Sequence of chain 1.D:
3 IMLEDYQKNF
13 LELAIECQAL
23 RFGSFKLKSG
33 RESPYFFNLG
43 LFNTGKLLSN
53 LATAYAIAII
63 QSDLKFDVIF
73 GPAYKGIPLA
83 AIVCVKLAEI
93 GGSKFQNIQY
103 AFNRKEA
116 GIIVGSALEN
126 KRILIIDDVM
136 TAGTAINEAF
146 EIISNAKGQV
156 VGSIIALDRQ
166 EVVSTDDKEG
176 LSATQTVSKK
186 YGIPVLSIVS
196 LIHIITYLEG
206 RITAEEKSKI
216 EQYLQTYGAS

This small molecule binds to this protein.
Small molecule (SMILES): O=C(O)c1cc(=O)[nH]c(=O)n1[C@@H]1O[C@H](COP(=O)(O)O)[C@@H](O)[C@H]1O

Binding-site contacts:
Ligand atom C4 contacts residue PHE38 of chain 1.D at 3.5 Å (hydrophobic).
Ligand atom P contacts residue THR136 of chain 1.D at 3.7 Å.
Ligand atom O3' contacts residue VAL134 of chain 1.D at 3.6 Å (h-bond).
Ligand atom C5' contacts residue VAL134 of chain 1.D at 3.3 Å (hydrophobic).
Ligand atom P contacts residue ALA137 of chain 1.D at 3.6 Å.
Ligand atom N1 contacts residue PHE38 of chain 1.D at 3.7 Å.
Ligand atom O3P contacts residue GLY138 of chain 1.D at 2.8 Å (h-bond).
Ligand atom O2P contacts residue GLY138 of chain 1.D at 3.4 Å (h-bond).
Ligand atom O2P contacts residue THR136 of chain 1.D at 3.6 Å.
Ligand atom O2P contacts residue ALA137 of chain 1.D at 2.7 Å (h-bond).
Ligand atom O2 contacts residue ASP133 of chain 1.D at 3.6 Å (salt-bridge).
Ligand atom N3 contacts residue PHE38 of chain 1.D at 3.5 Å.
Ligand atom O4 contacts residue PHE39 of chain 1.D at 2.8 Å (h-bond).
Ligand atom O3P contacts residue ALA137 of chain 1.D at 3.3 Å (h-bond).
Ligand atom C5 contacts residue PHE38 of chain 1.D at 3.5 Å (hydrophobic).
Ligand atom O5' contacts residue THR136 of chain 1.D at 3.6 Å (h-bond).
Ligand atom N3 contacts residue VAL134 of chain 1.D at 3.6 Å.
Ligand atom P contacts residue LYS30 of chain 1.D at 3.7 Å.
Ligand atom O3P contacts residue MET135 of chain 1.D at 3.6 Å.
Ligand atom O1P contacts residue ALA140 of chain 1.D at 2.8 Å (h-bond).
Ligand atom P contacts residue GLY138 of chain 1.D at 3.6 Å.
Ligand atom O1P contacts residue THR139 of chain 1.D at 3.3 Å (h-bond).
Ligand atom O4 contacts residue PHE38 of chain 1.D at 3.7 Å.
Ligand atom C6 contacts residue PHE38 of chain 1.D at 3.6 Å (hydrophobic).
Ligand atom N3 contacts residue PHE39 of chain 1.D at 2.6 Å (h-bond).
Ligand atom C2 contacts residue PHE39 of chain 1.D at 3.4 Å (hydrophobic).
Ligand atom O71 contacts residue LYS30 of chain 1.D at 2.9 Å (salt-bridge).
Ligand atom O71 contacts residue LEU29 of chain 1.D at 3.4 Å.
Ligand atom C4 contacts residue PHE39 of chain 1.D at 3.6 Å (hydrophobic).
Ligand atom O4 contacts residue ARG164 of chain 1.D at 3.0 Å (salt-bridge).
Ligand atom C5 contacts residue LEU29 of chain 1.D at 3.6 Å (hydrophobic).
Ligand atom O72 contacts residue THR136 of chain 1.D at 2.4 Å (h-bond).
Ligand atom O1P contacts residue LYS30 of chain 1.D at 2.6 Å (salt-bridge).
Ligand atom C3' contacts residue VAL134 of chain 1.D at 3.5 Å (hydrophobic).
Ligand atom C2 contacts residue PHE38 of chain 1.D at 3.4 Å (hydrophobic).
Ligand atom C3' contacts residue ASP133 of chain 1.D at 3.5 Å.
Ligand atom O2 contacts residue PHE39 of chain 1.D at 3.3 Å (h-bond).
Ligand atom O3P contacts residue THR136 of chain 1.D at 2.8 Å (h-bond).
Ligand atom O3' contacts residue ASP133 of chain 1.D at 2.9 Å (salt-bridge).
Ligand atom C7 contacts residue THR136 of chain 1.D at 3.4 Å.